Binding-site contacts:
Ligand atom C2 contacts residue GLY244 of chain 1.A at 4.0 Å.
Ligand atom F5 contacts residue TYR99 of chain 1.A at 3.7 Å.
Ligand atom O42 contacts residue ALA229 of chain 1.A at 3.7 Å.
Ligand atom F5 contacts residue KCX97 of chain 1.A at 3.8 Å.
Ligand atom F5 contacts residue ZN1 of chain 1.H at 4.0 Å.
Ligand atom C5 contacts residue ZN1 of chain 1.H at 4.1 Å.
Ligand atom C41 contacts residue ARG16 of chain 1.A at 3.5 Å.
Ligand atom O41 contacts residue HIS14 of chain 1.A at 3.3 Å (h-bond).
Ligand atom C2 contacts residue PRO243 of chain 1.A at 3.5 Å (hydrophobic).
Ligand atom C41 contacts residue PRO243 of chain 1.A at 3.9 Å (hydrophobic).
Ligand atom C4 contacts residue FMT1 of chain 1.D at 4.0 Å.
Ligand atom C41 contacts residue ASN46 of chain 1.A at 3.9 Å.
Ligand atom F5 contacts residue FMT1 of chain 1.D at 4.1 Å.
Ligand atom O42 contacts residue PRO243 of chain 1.A at 3.0 Å (h-bond).
Ligand atom N3 contacts residue GLY244 of chain 1.A at 3.9 Å.
Ligand atom N1 contacts residue ZN1 of chain 1.G at 4.0 Å.
Ligand atom F5 contacts residue ASN46 of chain 1.A at 3.0 Å.
Ligand atom O41 contacts residue ARG16 of chain 1.A at 2.9 Å (salt-bridge).
Ligand atom O6 contacts residue KCX97 of chain 1.A at 3.7 Å.
Ligand atom O2 contacts residue GLY244 of chain 1.A at 3.2 Å (h-bond).
Ligand atom O41 contacts residue ASN46 of chain 1.A at 2.9 Å (h-bond).
Ligand atom N1 contacts residue ARG202 of chain 1.A at 2.8 Å (salt-bridge).
Ligand atom O2 contacts residue VAL201 of chain 1.A at 3.6 Å.
Ligand atom O42 contacts residue ARG16 of chain 1.A at 2.8 Å (salt-bridge).
Ligand atom C6 contacts residue ARG202 of chain 1.A at 3.8 Å.
Ligand atom C6 contacts residue HIS131 of chain 1.A at 4.1 Å.
Ligand atom N3 contacts residue ALA229 of chain 1.A at 3.8 Å.
Ligand atom O6 contacts residue ZN1 of chain 1.G at 2.4 Å.
Ligand atom C2 contacts residue ARG202 of chain 1.A at 3.5 Å.
Ligand atom O42 contacts residue HIS231 of chain 1.A at 2.9 Å (h-bond).
Ligand atom F5 contacts residue HIS14 of chain 1.A at 3.5 Å.
Ligand atom C5 contacts residue FMT1 of chain 1.D at 3.9 Å.
Ligand atom C4 contacts residue PRO243 of chain 1.A at 3.9 Å (hydrophobic).
Ligand atom C6 contacts residue ZN1 of chain 1.G at 3.3 Å.
Ligand atom C41 contacts residue ALA229 of chain 1.A at 4.0 Å (hydrophobic).
Ligand atom N3 contacts residue PRO243 of chain 1.A at 2.9 Å (h-bond).
Ligand atom O6 contacts residue HIS131 of chain 1.A at 3.0 Å (h-bond).
Ligand atom O6 contacts residue ARG202 of chain 1.A at 3.8 Å.
Ligand atom O2 contacts residue PRO243 of chain 1.A at 3.2 Å.
Ligand atom O2 contacts residue ARG202 of chain 1.A at 3.0 Å (salt-bridge).

Sequence of chain 1.A:
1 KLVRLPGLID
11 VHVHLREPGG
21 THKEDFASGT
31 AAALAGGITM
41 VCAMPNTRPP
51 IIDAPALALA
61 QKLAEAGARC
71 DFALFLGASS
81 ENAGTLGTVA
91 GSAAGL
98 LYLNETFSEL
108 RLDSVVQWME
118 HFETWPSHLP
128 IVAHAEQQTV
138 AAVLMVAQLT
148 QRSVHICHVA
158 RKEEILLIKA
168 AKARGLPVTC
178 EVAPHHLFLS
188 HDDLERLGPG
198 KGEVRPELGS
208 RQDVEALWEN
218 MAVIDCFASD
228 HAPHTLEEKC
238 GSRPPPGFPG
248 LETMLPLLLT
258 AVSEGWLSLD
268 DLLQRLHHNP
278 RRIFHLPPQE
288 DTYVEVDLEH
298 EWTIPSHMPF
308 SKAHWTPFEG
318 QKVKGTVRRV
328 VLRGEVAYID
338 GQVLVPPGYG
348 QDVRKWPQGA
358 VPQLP

A small-molecule ligand and the protein it binds are described below.
Small molecule (SMILES): O=C(O)c1[nH]c(=O)[nH]c(=O)c1F